This small molecule binds to this protein.
Small molecule (SMILES): CCC(=O)NCCCOc1n[nH]c2ncc(-c3cn(-c4c(F)ccc(NS(=O)(=O)c5cccc(-c6ccccc6)c5)c4F)nn3)cc12

Binding-site contacts:
Ligand atom C48 contacts residue ALA55 of chain 1.C at 3.4 Å (hydrophobic).
Ligand atom O53 contacts residue HIS159 of chain 1.C at 3.1 Å (h-bond).
Ligand atom N28 contacts residue CYS23 of chain 1.C at 3.3 Å (h-bond).
Ligand atom O01 contacts residue ASP152 of chain 1.C at 3.2 Å.
Ligand atom C49 contacts residue ALA55 of chain 1.C at 3.4 Å (hydrophobic).
Ligand atom N22 contacts residue GLY89 of chain 1.C at 3.3 Å.
Ligand atom C29 contacts residue TYR85 of chain 1.C at 3.6 Å (hydrophobic).
Ligand atom C20 contacts residue TYR85 of chain 1.C at 3.5 Å (hydrophobic).
Ligand atom F40 contacts residue CYS151 of chain 1.C at 3.1 Å.
Ligand atom C31 contacts residue CYS23 of chain 1.C at 1.8 Å (hydrophobic).
Ligand atom C51 contacts residue PHE69 of chain 1.C at 3.4 Å (hydrophobic).
Ligand atom C13 contacts residue THR83 of chain 1.C at 3.3 Å.
Ligand atom O01 contacts residue GLY154 of chain 1.C at 2.6 Å (h-bond).
Ligand atom C42 contacts residue PHE153 of chain 1.C at 3.4 Å (hydrophobic).
Ligand atom O01 contacts residue PHE153 of chain 1.C at 2.9 Å (h-bond).
Ligand atom C31 contacts residue VAL31 of chain 1.C at 3.0 Å (hydrophobic).
Ligand atom C47 contacts residue ILE81 of chain 1.C at 3.4 Å (hydrophobic).
Ligand atom N19 contacts residue ALA86 of chain 1.C at 3.0 Å (h-bond).
Ligand atom C29 contacts residue CYS23 of chain 1.C at 3.1 Å (hydrophobic).
Ligand atom C48 contacts residue PHE158 of chain 1.C at 3.1 Å (hydrophobic).
Ligand atom C17 contacts residue TYR85 of chain 1.C at 3.5 Å (hydrophobic).
Ligand atom N21 contacts residue TYR85 of chain 1.C at 3.5 Å.
Ligand atom C07 contacts residue THR83 of chain 1.C at 3.6 Å.
Ligand atom C47 contacts residue PHE158 of chain 1.C at 3.0 Å (hydrophobic).
Ligand atom N21 contacts residue ALA86 of chain 1.C at 2.6 Å (h-bond).
Ligand atom C20 contacts residue ALA86 of chain 1.C at 3.6 Å (hydrophobic).
Ligand atom O38 contacts residue TYR85 of chain 1.C at 2.5 Å (h-bond).
Ligand atom C50 contacts residue SER59 of chain 1.C at 3.0 Å.
Ligand atom N03 contacts residue ASP152 of chain 1.C at 3.1 Å (salt-bridge).
Ligand atom C23 contacts residue TYR85 of chain 1.C at 3.4 Å (hydrophobic).
Ligand atom C44 contacts residue LEU58 of chain 1.C at 3.5 Å (hydrophobic).
Ligand atom C51 contacts residue SER59 of chain 1.C at 3.5 Å.
Ligand atom F40 contacts residue ASP152 of chain 1.C at 3.0 Å.
Ligand atom N22 contacts residue TYR85 of chain 1.C at 3.3 Å (h-bond).
Ligand atom C30 contacts residue CYS23 of chain 1.C at 2.8 Å (hydrophobic).
Ligand atom C47 contacts residue HIS159 of chain 1.C at 3.5 Å.
Ligand atom C06 contacts residue THR83 of chain 1.C at 3.5 Å.
Ligand atom F08 contacts residue LYS46 of chain 1.C at 3.5 Å.
Ligand atom N22 contacts residue ALA86 of chain 1.C at 3.5 Å (h-bond).
Ligand atom C13 contacts residue ALA44 of chain 1.C at 3.4 Å (hydrophobic).

Sequence of chain 1.C:
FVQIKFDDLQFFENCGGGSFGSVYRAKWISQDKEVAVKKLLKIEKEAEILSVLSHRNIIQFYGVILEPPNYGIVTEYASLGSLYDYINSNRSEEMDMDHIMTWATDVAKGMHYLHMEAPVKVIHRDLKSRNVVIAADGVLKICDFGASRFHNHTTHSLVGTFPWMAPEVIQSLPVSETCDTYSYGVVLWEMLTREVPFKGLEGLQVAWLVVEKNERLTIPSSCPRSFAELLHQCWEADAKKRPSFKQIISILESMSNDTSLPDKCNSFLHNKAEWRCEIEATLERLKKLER